The protein below binds the small molecule below.
Small molecule (SMILES): N#C[Fe](=C=O)C#N

Binding-site contacts:
Ligand atom FE contacts residue NI1 of chain 1.BA at 3.0 Å.
Ligand atom O3 contacts residue CSX89 of chain 1.F at 4.0 Å.
Ligand atom C2 contacts residue ARG490 of chain 1.F at 3.5 Å.
Ligand atom C3 contacts residue CYS560 of chain 1.F at 3.0 Å (hydrophobic).
Ligand atom C3 contacts residue VAL92 of chain 1.F at 3.7 Å (hydrophobic).
Ligand atom C1 contacts residue SER513 of chain 1.F at 3.8 Å.
Ligand atom O3 contacts residue PRO512 of chain 1.F at 3.5 Å.
Ligand atom FE contacts residue CYS560 of chain 1.F at 2.3 Å.
Ligand atom O3 contacts residue LEU493 of chain 1.F at 3.5 Å.
Ligand atom FE contacts residue ARG490 of chain 1.F at 4.1 Å.
Ligand atom C1 contacts residue VAL511 of chain 1.F at 3.6 Å (hydrophobic).
Ligand atom O3 contacts residue HIS93 of chain 1.F at 3.4 Å (h-bond).
Ligand atom C3 contacts residue VAL511 of chain 1.F at 3.5 Å (hydrophobic).
Ligand atom C2 contacts residue CYS560 of chain 1.F at 4.2 Å (hydrophobic).
Ligand atom O3 contacts residue VAL92 of chain 1.F at 3.5 Å.
Ligand atom C1 contacts residue CSX89 of chain 1.F at 4.1 Å.
Ligand atom C3 contacts residue PRO512 of chain 1.F at 3.9 Å (hydrophobic).
Ligand atom C3 contacts residue HIS93 of chain 1.F at 3.5 Å.
Ligand atom C2 contacts residue ALA488 of chain 1.F at 3.9 Å (hydrophobic).
Ligand atom C3 contacts residue CSX89 of chain 1.F at 3.1 Å.
Ligand atom N2 contacts residue CSX89 of chain 1.F at 3.4 Å.
Ligand atom FE contacts residue CSX89 of chain 1.F at 2.3 Å.
Ligand atom N1 contacts residue VAL511 of chain 1.F at 3.6 Å.
Ligand atom N2 contacts residue ARG490 of chain 1.F at 3.0 Å (salt-bridge).
Ligand atom O3 contacts residue CYS560 of chain 1.F at 3.9 Å.
Ligand atom N1 contacts residue SER513 of chain 1.F at 2.8 Å (h-bond).
Ligand atom N1 contacts residue CYS557 of chain 1.F at 4.0 Å.
Ligand atom O3 contacts residue VAL511 of chain 1.F at 3.4 Å.
Ligand atom C1 contacts residue ARG490 of chain 1.F at 3.6 Å.
Ligand atom C1 contacts residue CYS557 of chain 1.F at 3.9 Å (hydrophobic).
Ligand atom C1 contacts residue NI1 of chain 1.BA at 4.0 Å.
Ligand atom N2 contacts residue PRO489 of chain 1.F at 3.4 Å (h-bond).
Ligand atom C1 contacts residue CYS560 of chain 1.F at 3.0 Å (hydrophobic).
Ligand atom C1 contacts residue PRO512 of chain 1.F at 3.7 Å (hydrophobic).
Ligand atom O3 contacts residue ALA488 of chain 1.F at 3.9 Å.
Ligand atom N1 contacts residue CYS560 of chain 1.F at 3.4 Å.
Ligand atom N2 contacts residue ALA488 of chain 1.F at 3.4 Å.
Ligand atom C2 contacts residue CSX89 of chain 1.F at 3.0 Å.
Ligand atom N1 contacts residue PRO512 of chain 1.F at 3.5 Å.
Ligand atom N1 contacts residue ARG490 of chain 1.F at 3.7 Å.

Sequence of chain 1.F:
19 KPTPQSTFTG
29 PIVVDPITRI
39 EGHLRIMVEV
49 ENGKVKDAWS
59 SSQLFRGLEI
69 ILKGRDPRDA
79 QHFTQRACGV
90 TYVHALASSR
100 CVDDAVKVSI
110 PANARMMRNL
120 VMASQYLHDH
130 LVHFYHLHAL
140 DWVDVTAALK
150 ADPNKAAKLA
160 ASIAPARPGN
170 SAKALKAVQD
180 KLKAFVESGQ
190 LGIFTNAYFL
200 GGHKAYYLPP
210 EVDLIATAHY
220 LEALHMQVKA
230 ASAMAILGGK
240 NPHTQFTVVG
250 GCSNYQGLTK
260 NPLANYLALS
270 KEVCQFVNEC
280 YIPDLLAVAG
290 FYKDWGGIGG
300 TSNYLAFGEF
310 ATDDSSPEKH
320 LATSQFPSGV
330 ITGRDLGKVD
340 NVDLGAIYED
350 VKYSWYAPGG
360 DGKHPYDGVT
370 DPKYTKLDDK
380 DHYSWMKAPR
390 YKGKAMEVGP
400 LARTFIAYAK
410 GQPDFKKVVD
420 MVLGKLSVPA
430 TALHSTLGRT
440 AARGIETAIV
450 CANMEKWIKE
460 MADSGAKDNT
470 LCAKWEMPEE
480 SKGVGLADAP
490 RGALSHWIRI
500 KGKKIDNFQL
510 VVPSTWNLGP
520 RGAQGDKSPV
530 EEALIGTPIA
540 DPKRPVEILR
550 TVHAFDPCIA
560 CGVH